The protein below binds the small molecule below.
Small molecule (SMILES): CC(=O)N[C@H]1[C@H](O[C@H]2[C@H](O)[C@@H](NC(C)=O)CO[C@@H]2CO)O[C@H](CO)[C@@H](O)[C@@H]1O

Binding-site contacts:
Ligand atom C8 contacts residue ASN801 of chain 1.C at 4.5 Å.
Ligand atom C2 contacts residue ASN801 of chain 1.C at 2.5 Å.
Ligand atom C7 contacts residue ASN801 of chain 1.C at 3.4 Å.
Ligand atom C1 contacts residue SER803 of chain 1.C at 3.4 Å.
Ligand atom C3 contacts residue ASN801 of chain 1.C at 3.8 Å.
Ligand atom N2 contacts residue ASN801 of chain 1.C at 2.9 Å (h-bond).
Ligand atom O6 contacts residue GLN804 of chain 1.C at 2.7 Å (h-bond).
Ligand atom C1 contacts residue ASN801 of chain 1.C at 1.4 Å.
Ligand atom O5 contacts residue GLN804 of chain 1.C at 3.6 Å.
Ligand atom C5 contacts residue ASN801 of chain 1.C at 3.7 Å.
Ligand atom O5 contacts residue SER803 of chain 1.C at 3.9 Å.
Ligand atom O5 contacts residue ASN801 of chain 1.C at 2.4 Å (h-bond).
Ligand atom C5 contacts residue SER803 of chain 1.C at 4.1 Å.
Ligand atom C5 contacts residue GLN804 of chain 1.C at 3.5 Å.
Ligand atom C4 contacts residue ASN801 of chain 1.C at 4.2 Å.
Ligand atom C6 contacts residue GLN804 of chain 1.C at 3.4 Å.
Ligand atom C2 contacts residue SER803 of chain 1.C at 4.5 Å.
Ligand atom C1 contacts residue GLN804 of chain 1.C at 4.3 Å.
Ligand atom O7 contacts residue ASN801 of chain 1.C at 3.5 Å (h-bond).

Sequence of chain 1.C:
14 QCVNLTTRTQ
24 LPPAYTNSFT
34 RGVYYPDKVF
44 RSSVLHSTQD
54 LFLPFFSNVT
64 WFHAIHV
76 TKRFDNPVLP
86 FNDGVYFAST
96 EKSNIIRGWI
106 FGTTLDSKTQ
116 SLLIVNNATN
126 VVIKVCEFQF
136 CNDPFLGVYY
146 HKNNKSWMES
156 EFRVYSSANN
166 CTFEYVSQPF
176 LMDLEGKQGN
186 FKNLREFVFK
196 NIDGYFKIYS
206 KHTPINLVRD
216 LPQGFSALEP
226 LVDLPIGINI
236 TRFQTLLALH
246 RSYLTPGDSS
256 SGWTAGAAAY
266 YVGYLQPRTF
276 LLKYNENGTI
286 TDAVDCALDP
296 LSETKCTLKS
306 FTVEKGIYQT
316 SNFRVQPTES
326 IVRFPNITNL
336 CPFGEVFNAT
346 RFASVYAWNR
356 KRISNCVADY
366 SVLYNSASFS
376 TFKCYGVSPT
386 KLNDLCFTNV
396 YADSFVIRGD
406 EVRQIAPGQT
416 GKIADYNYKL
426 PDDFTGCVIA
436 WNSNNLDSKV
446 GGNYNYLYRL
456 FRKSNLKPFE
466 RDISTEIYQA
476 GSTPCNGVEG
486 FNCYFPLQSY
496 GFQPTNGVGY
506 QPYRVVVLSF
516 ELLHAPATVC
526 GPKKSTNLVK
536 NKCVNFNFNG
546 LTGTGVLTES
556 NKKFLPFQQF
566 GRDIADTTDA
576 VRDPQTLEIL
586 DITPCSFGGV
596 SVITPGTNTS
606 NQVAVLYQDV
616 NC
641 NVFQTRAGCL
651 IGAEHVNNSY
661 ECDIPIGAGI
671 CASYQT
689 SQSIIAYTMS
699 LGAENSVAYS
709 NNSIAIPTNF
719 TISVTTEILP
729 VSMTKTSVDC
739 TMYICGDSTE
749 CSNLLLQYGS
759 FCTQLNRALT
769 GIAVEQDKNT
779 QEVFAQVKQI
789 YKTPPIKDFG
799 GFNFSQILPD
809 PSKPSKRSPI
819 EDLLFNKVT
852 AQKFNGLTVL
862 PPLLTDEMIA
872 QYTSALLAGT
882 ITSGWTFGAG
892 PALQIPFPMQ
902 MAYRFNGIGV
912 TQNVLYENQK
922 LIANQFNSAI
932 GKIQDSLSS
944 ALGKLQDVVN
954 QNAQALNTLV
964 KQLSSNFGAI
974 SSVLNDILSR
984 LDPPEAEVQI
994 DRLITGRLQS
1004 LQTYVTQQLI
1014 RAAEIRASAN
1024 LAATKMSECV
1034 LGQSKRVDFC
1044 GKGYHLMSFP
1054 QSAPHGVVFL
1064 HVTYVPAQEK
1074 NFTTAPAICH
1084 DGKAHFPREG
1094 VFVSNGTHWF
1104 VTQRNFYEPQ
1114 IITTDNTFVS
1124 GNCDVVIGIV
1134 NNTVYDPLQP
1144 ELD